The protein below binds the small molecule below.
Small molecule (SMILES): CC(=O)N[C@@H]1[C@@H](O)[C@H](O)[C@@H](CO)O[C@H]1O

Binding-site contacts:
Ligand atom O6 contacts residue ASN457 of chain 1.B at 4.2 Å.
Ligand atom O7 contacts residue THR456 of chain 1.B at 4.4 Å.
Ligand atom C3 contacts residue ASN457 of chain 1.B at 3.8 Å.
Ligand atom O5 contacts residue ASN457 of chain 1.B at 2.5 Å (h-bond).
Ligand atom C5 contacts residue ASN457 of chain 1.B at 3.8 Å.
Ligand atom N2 contacts residue ASN457 of chain 1.B at 2.9 Å (h-bond).
Ligand atom C2 contacts residue ASN457 of chain 1.B at 2.5 Å.
Ligand atom C1 contacts residue ASN457 of chain 1.B at 1.5 Å.
Ligand atom C4 contacts residue ASN457 of chain 1.B at 4.3 Å.
Ligand atom C7 contacts residue ASN457 of chain 1.B at 3.2 Å.
Ligand atom O7 contacts residue ASN457 of chain 1.B at 3.2 Å (h-bond).
Ligand atom O6 contacts residue SER459 of chain 1.B at 3.7 Å.
Ligand atom C8 contacts residue ASN457 of chain 1.B at 4.4 Å.

Sequence of chain 1.B:
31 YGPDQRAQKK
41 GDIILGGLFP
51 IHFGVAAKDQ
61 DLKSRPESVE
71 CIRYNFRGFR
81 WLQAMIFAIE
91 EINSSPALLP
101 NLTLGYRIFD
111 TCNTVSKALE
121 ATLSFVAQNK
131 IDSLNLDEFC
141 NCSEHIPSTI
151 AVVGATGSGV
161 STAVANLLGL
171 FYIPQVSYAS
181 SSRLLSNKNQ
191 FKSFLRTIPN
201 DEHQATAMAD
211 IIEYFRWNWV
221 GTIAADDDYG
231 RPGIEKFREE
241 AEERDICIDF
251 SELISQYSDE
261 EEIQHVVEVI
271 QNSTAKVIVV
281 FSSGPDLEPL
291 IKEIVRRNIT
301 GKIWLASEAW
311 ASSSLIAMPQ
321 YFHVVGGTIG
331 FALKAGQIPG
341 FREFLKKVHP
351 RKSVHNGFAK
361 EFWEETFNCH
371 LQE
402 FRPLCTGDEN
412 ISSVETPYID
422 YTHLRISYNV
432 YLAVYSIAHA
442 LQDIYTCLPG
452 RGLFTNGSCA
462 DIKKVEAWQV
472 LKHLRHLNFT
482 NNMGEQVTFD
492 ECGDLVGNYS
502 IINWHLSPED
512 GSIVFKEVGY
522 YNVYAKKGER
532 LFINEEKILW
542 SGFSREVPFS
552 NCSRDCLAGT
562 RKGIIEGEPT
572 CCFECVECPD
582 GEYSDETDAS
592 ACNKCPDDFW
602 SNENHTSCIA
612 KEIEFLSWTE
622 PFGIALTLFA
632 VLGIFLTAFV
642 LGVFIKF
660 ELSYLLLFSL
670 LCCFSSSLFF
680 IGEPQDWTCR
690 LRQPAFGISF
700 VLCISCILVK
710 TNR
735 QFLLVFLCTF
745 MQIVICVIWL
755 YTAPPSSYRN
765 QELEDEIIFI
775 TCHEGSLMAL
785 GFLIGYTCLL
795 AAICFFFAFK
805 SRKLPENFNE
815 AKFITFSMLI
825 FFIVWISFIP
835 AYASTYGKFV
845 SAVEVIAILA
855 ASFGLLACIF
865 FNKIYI